Binding-site contacts:
Ligand atom C17 contacts residue ALA194 of chain 15.C at 3.6 Å (hydrophobic).
Ligand atom C17 contacts residue ASN198 of chain 15.C at 3.7 Å.
Ligand atom C11 contacts residue LEU218 of chain 15.C at 3.6 Å (hydrophobic).
Ligand atom N4 contacts residue LEU218 of chain 15.C at 3.0 Å (h-bond).
Ligand atom N3 contacts residue ASN198 of chain 15.C at 2.3 Å (h-bond).
Ligand atom F2 contacts residue MET221 of chain 15.C at 2.9 Å.
Ligand atom C6 contacts residue ILE104 of chain 15.C at 3.3 Å (hydrophobic).
Ligand atom C13 contacts residue LEU218 of chain 15.C at 3.6 Å (hydrophobic).
Ligand atom F3 contacts residue TYR128 of chain 15.C at 3.4 Å.
Ligand atom C6 contacts residue ASN105 of chain 15.C at 3.6 Å.
Ligand atom C4 contacts residue MET221 of chain 15.C at 3.7 Å (hydrophobic).
Ligand atom N6 contacts residue ASN219 of chain 15.C at 3.5 Å.
Ligand atom C15 contacts residue ALA194 of chain 15.C at 3.5 Å (hydrophobic).
Ligand atom C2 contacts residue MET221 of chain 15.C at 3.8 Å (hydrophobic).
Ligand atom N5 contacts residue ASN198 of chain 15.C at 3.0 Å (h-bond).
Ligand atom C14 contacts residue LEU218 of chain 15.C at 3.5 Å (hydrophobic).
Ligand atom C13 contacts residue ALA196 of chain 15.C at 3.8 Å (hydrophobic).
Ligand atom F3 contacts residue ILE104 of chain 15.C at 3.7 Å.
Ligand atom N5 contacts residue TYR197 of chain 15.C at 3.8 Å.
Ligand atom F2 contacts residue ILE104 of chain 15.C at 3.4 Å.
Ligand atom F1 contacts residue SER126 of chain 15.C at 3.6 Å.
Ligand atom F2 contacts residue TYR128 of chain 15.C at 3.4 Å.
Ligand atom C3 contacts residue TYR197 of chain 15.C at 3.8 Å (hydrophobic).
Ligand atom F3 contacts residue LEU106 of chain 15.C at 3.5 Å.
Ligand atom C10 contacts residue LEU218 of chain 15.C at 3.4 Å (hydrophobic).
Ligand atom C6 contacts residue MET221 of chain 15.C at 3.8 Å (hydrophobic).
Ligand atom C13 contacts residue ASN198 of chain 15.C at 2.6 Å.
Ligand atom N1 contacts residue ASN219 of chain 15.C at 3.9 Å.
Ligand atom C15 contacts residue LEU218 of chain 15.C at 3.8 Å (hydrophobic).
Ligand atom N6 contacts residue MET221 of chain 15.C at 3.2 Å.
Ligand atom N3 contacts residue TYR197 of chain 15.C at 3.9 Å.
Ligand atom C12 contacts residue LEU218 of chain 15.C at 3.6 Å (hydrophobic).
Ligand atom N2 contacts residue ASN198 of chain 15.C at 3.3 Å (h-bond).
Ligand atom N6 contacts residue LEU218 of chain 15.C at 3.4 Å (h-bond).
Ligand atom C9 contacts residue ASN198 of chain 15.C at 3.1 Å.
Ligand atom C18 contacts residue ILE104 of chain 15.C at 3.9 Å (hydrophobic).
Ligand atom C1 contacts residue TYR197 of chain 15.C at 3.8 Å (hydrophobic).
Ligand atom C15 contacts residue SER198 of chain 15.B at 3.6 Å.
Ligand atom C15 contacts residue ASN198 of chain 15.C at 2.5 Å.
Ligand atom C4 contacts residue ASN105 of chain 15.C at 3.4 Å.

Sequence of chain 15.B:
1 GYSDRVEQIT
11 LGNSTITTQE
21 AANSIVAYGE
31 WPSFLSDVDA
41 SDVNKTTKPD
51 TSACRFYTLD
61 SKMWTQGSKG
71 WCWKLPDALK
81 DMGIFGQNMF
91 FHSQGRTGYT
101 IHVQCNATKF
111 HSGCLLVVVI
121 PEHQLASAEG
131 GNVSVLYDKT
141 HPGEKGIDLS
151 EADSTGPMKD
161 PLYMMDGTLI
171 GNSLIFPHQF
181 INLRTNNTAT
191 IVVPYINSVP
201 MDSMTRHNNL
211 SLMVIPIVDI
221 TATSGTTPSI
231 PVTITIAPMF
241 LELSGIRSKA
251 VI

Sequence of chain 15.C:
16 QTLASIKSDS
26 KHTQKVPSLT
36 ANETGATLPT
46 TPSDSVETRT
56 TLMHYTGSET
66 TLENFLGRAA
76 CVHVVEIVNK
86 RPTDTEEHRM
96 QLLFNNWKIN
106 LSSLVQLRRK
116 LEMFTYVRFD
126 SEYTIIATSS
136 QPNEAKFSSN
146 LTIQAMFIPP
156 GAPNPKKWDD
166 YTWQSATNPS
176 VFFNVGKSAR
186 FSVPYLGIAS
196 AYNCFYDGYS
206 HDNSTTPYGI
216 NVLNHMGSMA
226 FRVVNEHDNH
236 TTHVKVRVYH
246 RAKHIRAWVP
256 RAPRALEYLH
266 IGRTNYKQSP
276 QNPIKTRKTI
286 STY

A protein and the small-molecule ligand that binds it are described below.
Small molecule (SMILES): Nc1nc(-c2ccccc2)nc2[nH]nc(Nc3ccc(C(F)(F)F)cc3)c12

Sequence of chain 27.D:
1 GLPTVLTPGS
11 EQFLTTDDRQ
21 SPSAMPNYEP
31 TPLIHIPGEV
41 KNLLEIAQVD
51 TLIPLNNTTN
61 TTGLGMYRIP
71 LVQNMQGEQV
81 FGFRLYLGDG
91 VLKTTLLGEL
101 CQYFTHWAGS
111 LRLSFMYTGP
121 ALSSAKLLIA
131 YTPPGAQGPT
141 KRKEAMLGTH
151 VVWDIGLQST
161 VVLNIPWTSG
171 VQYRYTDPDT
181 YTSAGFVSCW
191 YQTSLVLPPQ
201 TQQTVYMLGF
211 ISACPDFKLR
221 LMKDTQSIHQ